Sequence of chain 1.B:
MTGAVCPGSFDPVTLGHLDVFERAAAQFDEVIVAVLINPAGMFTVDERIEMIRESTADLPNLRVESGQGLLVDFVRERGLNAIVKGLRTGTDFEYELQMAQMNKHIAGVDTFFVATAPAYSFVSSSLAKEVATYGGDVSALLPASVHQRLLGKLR

Binding-site contacts:
Ligand atom C15 contacts residue HIS18 of chain 1.B at 3.5 Å.
Ligand atom C16 contacts residue SER127 of chain 1.B at 3.5 Å.
Ligand atom C22 contacts residue THR119 of chain 1.B at 3.3 Å.
Ligand atom C21 contacts residue ARG91 of chain 1.B at 3.7 Å.
Ligand atom O26 contacts residue SER128 of chain 1.B at 2.8 Å (h-bond).
Ligand atom C04 contacts residue PRO8 of chain 1.B at 3.5 Å (hydrophobic).
Ligand atom C20 contacts residue VAL126 of chain 1.B at 3.5 Å (hydrophobic).
Ligand atom N07 contacts residue PRO8 of chain 1.B at 2.8 Å (h-bond).
Ligand atom C21 contacts residue GLY17 of chain 1.B at 3.6 Å.
Ligand atom N18 contacts residue HIS18 of chain 1.B at 3.7 Å.
Ligand atom C14 contacts residue ARG91 of chain 1.B at 3.5 Å.
Ligand atom C10 contacts residue GLY89 of chain 1.B at 3.3 Å.
Ligand atom C01 contacts residue GLY89 of chain 1.B at 3.4 Å.
Ligand atom C06 contacts residue CYS7 of chain 1.B at 3.6 Å (hydrophobic).
Ligand atom C14 contacts residue VAL126 of chain 1.B at 3.7 Å (hydrophobic).
Ligand atom C20 contacts residue TYR123 of chain 1.B at 3.5 Å (hydrophobic).
Ligand atom C16 contacts residue SER128 of chain 1.B at 3.3 Å.
Ligand atom C05 contacts residue PRO8 of chain 1.B at 3.6 Å (hydrophobic).
Ligand atom O26 contacts residue SER127 of chain 1.B at 3.7 Å.
Ligand atom O27 contacts residue ARG91 of chain 1.B at 3.5 Å (salt-bridge).
Ligand atom C21 contacts residue THR119 of chain 1.B at 3.3 Å.
Ligand atom C25 contacts residue SER128 of chain 1.B at 3.6 Å.
Ligand atom C14 contacts residue HIS18 of chain 1.B at 3.7 Å.
Ligand atom N18 contacts residue VAL126 of chain 1.B at 3.6 Å.
Ligand atom C24 contacts residue GLY17 of chain 1.B at 3.6 Å.
Ligand atom C06 contacts residue HIS18 of chain 1.B at 3.7 Å.
Ligand atom C16 contacts residue THR15 of chain 1.B at 3.5 Å.
Ligand atom C16 contacts residue HIS18 of chain 1.B at 3.2 Å.
Ligand atom N18 contacts residue THR15 of chain 1.B at 3.7 Å.
Ligand atom C20 contacts residue ARG91 of chain 1.B at 3.5 Å.
Ligand atom C22 contacts residue GLY17 of chain 1.B at 3.5 Å.
Ligand atom C02 contacts residue GLY89 of chain 1.B at 3.2 Å.
Ligand atom C21 contacts residue TYR123 of chain 1.B at 3.2 Å (hydrophobic).
Ligand atom N17 contacts residue HIS18 of chain 1.B at 3.4 Å.
Ligand atom O13 contacts residue ARG91 of chain 1.B at 3.1 Å.
Ligand atom N17 contacts residue THR15 of chain 1.B at 2.8 Å (h-bond).
Ligand atom C15 contacts residue SER127 of chain 1.B at 3.6 Å.
Ligand atom C24 contacts residue HIS18 of chain 1.B at 3.5 Å.
Ligand atom C05 contacts residue CYS7 of chain 1.B at 3.6 Å (hydrophobic).
Ligand atom C23 contacts residue GLY17 of chain 1.B at 3.2 Å.

The small molecule below binds the protein below.
Small molecule (SMILES): O=C(O)c1cnn(-c2ccccc2)c1OCCCc1c[nH]c2ccccc12